Binding-site contacts:
Ligand atom C8 contacts residue LEU486 of chain 1.E at 4.1 Å (hydrophobic).
Ligand atom O2' contacts residue ASP487 of chain 1.E at 4.4 Å.
Ligand atom C2 contacts residue ASP487 of chain 1.E at 3.9 Å.
Ligand atom O3' contacts residue PRO124 of chain 1.E at 4.0 Å.
Ligand atom O2' contacts residue GLU121 of chain 1.E at 4.0 Å.
Ligand atom O2' contacts residue LEU486 of chain 1.E at 4.2 Å.
Ligand atom N9 contacts residue LEU486 of chain 1.E at 4.1 Å.
Ligand atom N3 contacts residue ASP487 of chain 1.E at 4.0 Å.
Ligand atom C4 contacts residue LEU486 of chain 1.E at 3.6 Å (hydrophobic).
Ligand atom N7 contacts residue LEU486 of chain 1.E at 3.8 Å.
Ligand atom N1 contacts residue LEU486 of chain 1.E at 3.0 Å (h-bond).
Ligand atom N3 contacts residue LEU486 of chain 1.E at 3.5 Å (h-bond).
Ligand atom C5 contacts residue LEU486 of chain 1.E at 3.7 Å (hydrophobic).
Ligand atom C6 contacts residue LEU486 of chain 1.E at 3.9 Å (hydrophobic).
Ligand atom C2 contacts residue LEU486 of chain 1.E at 2.8 Å (hydrophobic).
Ligand atom O2' contacts residue PRO124 of chain 1.E at 4.2 Å.

Sequence of chain 1.E:
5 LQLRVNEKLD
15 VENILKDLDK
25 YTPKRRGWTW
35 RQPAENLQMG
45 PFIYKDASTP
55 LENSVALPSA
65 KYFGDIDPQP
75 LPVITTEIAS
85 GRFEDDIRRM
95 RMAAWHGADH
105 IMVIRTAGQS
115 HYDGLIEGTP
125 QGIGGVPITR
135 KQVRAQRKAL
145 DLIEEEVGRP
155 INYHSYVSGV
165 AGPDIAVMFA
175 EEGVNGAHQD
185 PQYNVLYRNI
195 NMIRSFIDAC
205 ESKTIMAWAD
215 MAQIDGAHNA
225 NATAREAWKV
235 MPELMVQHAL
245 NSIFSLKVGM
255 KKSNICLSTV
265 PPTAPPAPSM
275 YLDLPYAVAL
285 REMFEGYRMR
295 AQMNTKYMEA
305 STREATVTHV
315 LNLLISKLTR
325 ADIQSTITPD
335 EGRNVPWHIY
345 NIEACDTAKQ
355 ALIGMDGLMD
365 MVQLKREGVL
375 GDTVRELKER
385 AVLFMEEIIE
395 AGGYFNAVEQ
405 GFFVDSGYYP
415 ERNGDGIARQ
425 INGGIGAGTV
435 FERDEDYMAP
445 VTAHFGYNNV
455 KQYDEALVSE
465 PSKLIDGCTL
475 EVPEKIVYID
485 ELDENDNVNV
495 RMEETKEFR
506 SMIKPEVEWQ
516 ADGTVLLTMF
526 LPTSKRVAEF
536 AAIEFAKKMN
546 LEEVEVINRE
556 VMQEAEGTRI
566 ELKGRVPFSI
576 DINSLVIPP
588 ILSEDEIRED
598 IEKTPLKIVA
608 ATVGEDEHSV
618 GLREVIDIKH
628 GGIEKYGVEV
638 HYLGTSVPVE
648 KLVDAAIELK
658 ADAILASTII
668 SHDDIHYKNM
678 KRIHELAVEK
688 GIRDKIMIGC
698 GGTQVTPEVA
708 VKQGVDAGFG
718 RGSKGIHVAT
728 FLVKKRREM

This small molecule binds to this protein.
Small molecule (SMILES): C[C@H]1O[C@@H](n2cnc3c(N)ncnc32)[C@H](O)[C@@H]1O